Binding-site contacts:
Ligand atom PG contacts residue GLY79 of chain 1.B at 3.4 Å.
Ligand atom O1B contacts residue GLY81 of chain 1.B at 3.3 Å (h-bond).
Ligand atom O3A contacts residue GLY81 of chain 1.B at 3.0 Å (h-bond).
Ligand atom O1G contacts residue GLY79 of chain 1.B at 2.9 Å (h-bond).
Ligand atom O1B contacts residue LYS82 of chain 1.B at 3.0 Å (salt-bridge).
Ligand atom O1G contacts residue THR78 of chain 1.B at 2.9 Å.
Ligand atom C1' contacts residue LYS184 of chain 1.B at 3.4 Å.
Ligand atom PB contacts residue MG1 of chain 1.D at 3.2 Å.
Ligand atom N9 contacts residue LYS184 of chain 1.B at 3.0 Å (salt-bridge).
Ligand atom O1B contacts residue GLY79 of chain 1.B at 3.5 Å (h-bond).
Ligand atom O1A contacts residue SER84 of chain 1.B at 2.8 Å (h-bond).
Ligand atom N3 contacts residue LYS233 of chain 1.B at 3.3 Å.
Ligand atom O6 contacts residue ASN232 of chain 1.B at 2.7 Å (h-bond).
Ligand atom N7 contacts residue ASN232 of chain 1.B at 2.9 Å (h-bond).
Ligand atom N2 contacts residue SER187 of chain 1.B at 2.8 Å (h-bond).
Ligand atom O2A contacts residue GLY103 of chain 1.B at 2.9 Å (h-bond).
Ligand atom C6 contacts residue ASP186 of chain 1.B at 3.4 Å.
Ligand atom O6 contacts residue LYS184 of chain 1.B at 3.1 Å (salt-bridge).
Ligand atom O3G contacts residue GLY79 of chain 1.B at 3.6 Å (h-bond).
Ligand atom O3A contacts residue LYS82 of chain 1.B at 3.5 Å (salt-bridge).
Ligand atom O2G contacts residue MG1 of chain 1.D at 2.1 Å.
Ligand atom O2B contacts residue SER83 of chain 1.B at 2.7 Å (h-bond).
Ligand atom O1G contacts residue LYS82 of chain 1.B at 2.9 Å (salt-bridge).
Ligand atom O3G contacts residue THR78 of chain 1.B at 2.7 Å (h-bond).
Ligand atom N3B contacts residue MG1 of chain 1.D at 3.5 Å.
Ligand atom C2 contacts residue SER187 of chain 1.B at 3.4 Å.
Ligand atom PG contacts residue MG1 of chain 1.D at 3.2 Å.
Ligand atom O4' contacts residue LYS184 of chain 1.B at 2.8 Å (salt-bridge).
Ligand atom N1 contacts residue ASP186 of chain 1.B at 2.4 Å (salt-bridge).
Ligand atom C2 contacts residue LYS233 of chain 1.B at 3.5 Å.
Ligand atom C4 contacts residue LYS184 of chain 1.B at 3.4 Å.
Ligand atom N7 contacts residue LYS184 of chain 1.B at 3.5 Å (salt-bridge).
Ligand atom O6 contacts residue SER231 of chain 1.B at 3.3 Å.
Ligand atom C8 contacts residue LYS184 of chain 1.B at 3.1 Å.
Ligand atom N3B contacts residue GLY79 of chain 1.B at 2.9 Å (h-bond).
Ligand atom N2 contacts residue ASP186 of chain 1.B at 2.8 Å (salt-bridge).
Ligand atom O2B contacts residue MG1 of chain 1.D at 2.2 Å.
Ligand atom C2 contacts residue ASP186 of chain 1.B at 3.3 Å.
Ligand atom N2 contacts residue LYS233 of chain 1.B at 3.2 Å (salt-bridge).
Ligand atom C8 contacts residue SER84 of chain 1.B at 3.4 Å.

The small molecule below binds the protein below.
Small molecule (SMILES): Nc1nc2c(ncn2[C@@H]2O[C@H](CO[P](=O)(O)O[P](=O)(O)NP(=O)(O)O)[C@@H](O)[C@H]2O)c(=O)[nH]1

Sequence of chain 1.B:
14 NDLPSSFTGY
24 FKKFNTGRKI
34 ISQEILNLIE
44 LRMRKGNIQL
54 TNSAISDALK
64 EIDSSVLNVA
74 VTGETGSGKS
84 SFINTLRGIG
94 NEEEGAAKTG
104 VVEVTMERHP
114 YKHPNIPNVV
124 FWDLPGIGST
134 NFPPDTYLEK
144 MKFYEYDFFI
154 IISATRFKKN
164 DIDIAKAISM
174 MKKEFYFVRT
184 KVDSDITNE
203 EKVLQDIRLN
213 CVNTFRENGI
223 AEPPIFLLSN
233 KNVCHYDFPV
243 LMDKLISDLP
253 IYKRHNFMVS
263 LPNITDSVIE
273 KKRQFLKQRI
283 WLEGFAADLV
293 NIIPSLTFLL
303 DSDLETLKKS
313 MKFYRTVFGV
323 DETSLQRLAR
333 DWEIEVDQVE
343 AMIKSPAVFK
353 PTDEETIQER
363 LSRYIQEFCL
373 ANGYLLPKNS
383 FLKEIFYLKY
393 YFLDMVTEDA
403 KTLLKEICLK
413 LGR